Sequence of chain 1.B:
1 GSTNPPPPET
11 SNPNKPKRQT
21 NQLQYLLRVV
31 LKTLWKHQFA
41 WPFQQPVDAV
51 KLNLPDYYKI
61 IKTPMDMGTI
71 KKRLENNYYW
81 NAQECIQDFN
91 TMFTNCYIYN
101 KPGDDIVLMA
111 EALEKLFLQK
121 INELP

Binding-site contacts:
Ligand atom NAA contacts residue ILE106 of chain 1.B at 4.1 Å.
Ligand atom CAW contacts residue ILE106 of chain 1.B at 4.0 Å (hydrophobic).
Ligand atom NAR contacts residue TRP41 of chain 1.B at 3.6 Å.
Ligand atom CAY contacts residue MET109 of chain 1.B at 4.0 Å (hydrophobic).
Ligand atom CBB contacts residue TYR99 of chain 1.B at 4.0 Å (hydrophobic).
Ligand atom CAK contacts residue PRO42 of chain 1.B at 3.7 Å (hydrophobic).
Ligand atom NAI contacts residue ASN100 of chain 1.B at 3.7 Å.
Ligand atom CBC contacts residue PHE43 of chain 1.B at 3.7 Å (hydrophobic).
Ligand atom NAI contacts residue ILE106 of chain 1.B at 4.1 Å.
Ligand atom NAD contacts residue ILE106 of chain 1.B at 3.9 Å.
Ligand atom NAI contacts residue CYS96 of chain 1.B at 3.8 Å.
Ligand atom CAL contacts residue PRO42 of chain 1.B at 3.9 Å (hydrophobic).
Ligand atom CAG contacts residue ASN100 of chain 1.B at 4.0 Å.
Ligand atom CAT contacts residue LEU52 of chain 1.B at 3.9 Å (hydrophobic).
Ligand atom CAB contacts residue PRO42 of chain 1.B at 4.1 Å (hydrophobic).
Ligand atom CAP contacts residue ILE106 of chain 1.B at 3.7 Å (hydrophobic).
Ligand atom CAY contacts residue TRP41 of chain 1.B at 4.0 Å (hydrophobic).
Ligand atom NAH contacts residue ASN100 of chain 1.B at 3.0 Å (h-bond).
Ligand atom CAZ contacts residue ILE106 of chain 1.B at 3.5 Å (hydrophobic).
Ligand atom CAF contacts residue ASN100 of chain 1.B at 4.0 Å.
Ligand atom CAZ contacts residue PRO42 of chain 1.B at 3.8 Å (hydrophobic).
Ligand atom CBC contacts residue PRO42 of chain 1.B at 3.5 Å (hydrophobic).
Ligand atom CAJ contacts residue ILE106 of chain 1.B at 4.0 Å (hydrophobic).
Ligand atom CLB contacts residue MET109 of chain 1.B at 3.7 Å.
Ligand atom CAY contacts residue PRO42 of chain 1.B at 4.0 Å (hydrophobic).
Ligand atom CAM contacts residue LEU52 of chain 1.B at 3.9 Å (hydrophobic).
Ligand atom NAH contacts residue TYR99 of chain 1.B at 3.9 Å.
Ligand atom CBB contacts residue LEU54 of chain 1.B at 3.5 Å (hydrophobic).
Ligand atom CAU contacts residue TRP41 of chain 1.B at 4.0 Å (hydrophobic).
Ligand atom CAY contacts residue ILE106 of chain 1.B at 3.7 Å (hydrophobic).
Ligand atom CAQ contacts residue TRP41 of chain 1.B at 3.7 Å (hydrophobic).
Ligand atom CBC contacts residue VAL47 of chain 1.B at 4.1 Å (hydrophobic).
Ligand atom CAT contacts residue TRP41 of chain 1.B at 4.1 Å (hydrophobic).
Ligand atom CAL contacts residue LEU52 of chain 1.B at 3.9 Å (hydrophobic).
Ligand atom CAU contacts residue LEU52 of chain 1.B at 3.7 Å (hydrophobic).
Ligand atom CLB contacts residue ASP105 of chain 1.B at 4.1 Å.
Ligand atom CAK contacts residue VAL47 of chain 1.B at 4.1 Å (hydrophobic).
Ligand atom CAO contacts residue TRP41 of chain 1.B at 3.9 Å (hydrophobic).
Ligand atom CAV contacts residue ILE106 of chain 1.B at 3.7 Å (hydrophobic).
Ligand atom CAS contacts residue TRP41 of chain 1.B at 3.9 Å (hydrophobic).

The small molecule below binds the protein below.
Small molecule (SMILES): Cc1nnc2n1-c1ccc(-c3ccc(N)nc3)cc1N(c1ccc(Cl)cc1)C[C@@H]2C